Sequence of chain 1.D:
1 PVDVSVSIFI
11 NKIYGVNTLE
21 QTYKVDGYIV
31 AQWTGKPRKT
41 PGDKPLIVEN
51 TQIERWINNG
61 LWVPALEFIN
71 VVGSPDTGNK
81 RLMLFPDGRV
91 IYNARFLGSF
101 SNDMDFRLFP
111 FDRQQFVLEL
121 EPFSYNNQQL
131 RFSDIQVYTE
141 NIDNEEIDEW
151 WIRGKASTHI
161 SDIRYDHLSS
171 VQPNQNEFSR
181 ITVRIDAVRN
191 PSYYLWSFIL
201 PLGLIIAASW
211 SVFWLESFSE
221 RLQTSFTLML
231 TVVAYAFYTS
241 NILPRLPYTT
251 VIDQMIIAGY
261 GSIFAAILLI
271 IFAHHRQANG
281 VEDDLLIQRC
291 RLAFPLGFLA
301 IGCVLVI

A protein and the small-molecule ligand that binds it are described below.
Small molecule (SMILES): CN(C)CCCN1c2ccccc2Sc2ccc(Br)cc21

Binding-site contacts:
Ligand atom BR1 contacts residue TYR28 of chain 1.C at 3.6 Å.
Ligand atom BR1 contacts residue ASN93 of chain 1.C at 3.7 Å.
Ligand atom BR1 contacts residue PHE123 of chain 1.D at 4.2 Å.

Sequence of chain 1.C:
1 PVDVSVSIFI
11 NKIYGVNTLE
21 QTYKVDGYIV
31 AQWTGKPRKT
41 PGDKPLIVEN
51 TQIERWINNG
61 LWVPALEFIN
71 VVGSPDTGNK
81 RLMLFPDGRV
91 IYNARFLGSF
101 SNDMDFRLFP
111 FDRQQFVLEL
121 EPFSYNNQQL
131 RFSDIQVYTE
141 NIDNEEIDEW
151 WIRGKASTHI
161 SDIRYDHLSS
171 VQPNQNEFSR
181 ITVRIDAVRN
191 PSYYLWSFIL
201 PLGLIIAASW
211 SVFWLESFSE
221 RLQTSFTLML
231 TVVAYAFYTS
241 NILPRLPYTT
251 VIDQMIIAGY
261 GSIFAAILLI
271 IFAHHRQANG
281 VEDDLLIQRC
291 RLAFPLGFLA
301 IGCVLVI